Sequence of chain 1.B:
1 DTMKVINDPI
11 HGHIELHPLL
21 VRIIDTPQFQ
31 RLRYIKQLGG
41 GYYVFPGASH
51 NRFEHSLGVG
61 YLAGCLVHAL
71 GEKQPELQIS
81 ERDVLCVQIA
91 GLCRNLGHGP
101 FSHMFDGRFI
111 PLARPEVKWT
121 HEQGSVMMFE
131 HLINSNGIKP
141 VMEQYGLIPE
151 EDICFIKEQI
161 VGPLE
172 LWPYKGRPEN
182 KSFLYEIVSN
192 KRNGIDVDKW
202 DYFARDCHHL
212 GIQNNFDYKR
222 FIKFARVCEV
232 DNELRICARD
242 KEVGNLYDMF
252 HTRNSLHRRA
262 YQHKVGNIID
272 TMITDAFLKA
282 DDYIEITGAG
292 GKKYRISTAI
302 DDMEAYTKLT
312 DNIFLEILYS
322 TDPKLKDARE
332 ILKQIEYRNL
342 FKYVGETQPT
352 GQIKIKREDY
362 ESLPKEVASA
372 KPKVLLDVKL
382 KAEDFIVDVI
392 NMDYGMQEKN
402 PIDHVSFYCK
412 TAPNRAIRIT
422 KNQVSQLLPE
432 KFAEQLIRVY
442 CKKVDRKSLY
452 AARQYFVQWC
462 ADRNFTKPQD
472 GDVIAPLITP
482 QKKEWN

The small molecule below binds the protein below.
Small molecule (SMILES): Nc1nc2c(ncn2[C@H]2C[C@H](O)[C@@H](CO[P](=O)(O)O[P](=O)(O)OP(=O)(O)O)O2)c(=O)[nH]1

Binding-site contacts:
Ligand atom C4' contacts residue DTP1 of chain 1.H at 3.5 Å.
Ligand atom C2 contacts residue ARG339 of chain 1.A at 3.4 Å.
Ligand atom N7 contacts residue TYR43 of chain 1.A at 3.2 Å (h-bond).
Ligand atom O1B contacts residue MG1 of chain 1.P at 1.9 Å.
Ligand atom N1 contacts residue ASP25 of chain 1.D at 2.8 Å (salt-bridge).
Ligand atom O2A contacts residue MG1 of chain 1.P at 2.0 Å.
Ligand atom O2G contacts residue LYS4 of chain 1.D at 2.7 Å (salt-bridge).
Ligand atom O1G contacts residue LYS4 of chain 1.D at 2.6 Å (salt-bridge).
Ligand atom C2 contacts residue ASP25 of chain 1.D at 3.5 Å.
Ligand atom PA contacts residue MG1 of chain 1.P at 3.4 Å.
Ligand atom C4 contacts residue ARG339 of chain 1.A at 3.4 Å.
Ligand atom O5' contacts residue ARG339 of chain 1.A at 3.1 Å (salt-bridge).
Ligand atom O1B contacts residue DTP1 of chain 1.H at 2.7 Å (h-bond).
Ligand atom C6 contacts residue ARG339 of chain 1.A at 3.5 Å.
Ligand atom C5' contacts residue DTP1 of chain 1.H at 3.1 Å.
Ligand atom O6 contacts residue ARG33 of chain 1.D at 3.1 Å (salt-bridge).
Ligand atom O4' contacts residue ARG339 of chain 1.A at 3.3 Å (salt-bridge).
Ligand atom O3B contacts residue MG1 of chain 1.P at 3.5 Å.
Ligand atom O3G contacts residue LYS343 of chain 1.A at 3.0 Å (salt-bridge).
Ligand atom O3G contacts residue LYS411 of chain 1.B at 3.1 Å (salt-bridge).
Ligand atom C1' contacts residue VAL44 of chain 1.A at 3.5 Å (hydrophobic).
Ligand atom C8 contacts residue VAL44 of chain 1.A at 3.2 Å (hydrophobic).
Ligand atom O3' contacts residue DTP1 of chain 1.H at 2.8 Å (h-bond).
Ligand atom PG contacts residue MG1 of chain 1.P at 3.1 Å.
Ligand atom N2 contacts residue ASP25 of chain 1.D at 2.7 Å (salt-bridge).
Ligand atom C3' contacts residue DTP1 of chain 1.H at 3.5 Å.
Ligand atom O2G contacts residue DTP1 of chain 1.H at 3.1 Å (h-bond).
Ligand atom O1A contacts residue ARG339 of chain 1.A at 3.2 Å (salt-bridge).
Ligand atom PB contacts residue MG1 of chain 1.P at 3.1 Å.
Ligand atom O6 contacts residue PHE53 of chain 1.D at 3.4 Å.
Ligand atom O2B contacts residue VAL266 of chain 1.A at 3.2 Å.
Ligand atom PG contacts residue LYS4 of chain 1.D at 3.2 Å.
Ligand atom C8 contacts residue TYR43 of chain 1.A at 3.2 Å (hydrophobic).
Ligand atom O2A contacts residue LYS4 of chain 1.D at 2.9 Å (salt-bridge).
Ligand atom C2' contacts residue VAL5 of chain 1.D at 3.5 Å (hydrophobic).
Ligand atom O2A contacts residue DTP1 of chain 1.H at 2.8 Å (h-bond).
Ligand atom O2G contacts residue MG1 of chain 1.P at 1.8 Å.
Ligand atom O2G contacts residue LYS411 of chain 1.B at 3.1 Å (salt-bridge).
Ligand atom N7 contacts residue ARG33 of chain 1.D at 3.3 Å (salt-bridge).
Ligand atom O6 contacts residue GLN30 of chain 1.D at 3.0 Å (h-bond).

Sequence of chain 1.D:
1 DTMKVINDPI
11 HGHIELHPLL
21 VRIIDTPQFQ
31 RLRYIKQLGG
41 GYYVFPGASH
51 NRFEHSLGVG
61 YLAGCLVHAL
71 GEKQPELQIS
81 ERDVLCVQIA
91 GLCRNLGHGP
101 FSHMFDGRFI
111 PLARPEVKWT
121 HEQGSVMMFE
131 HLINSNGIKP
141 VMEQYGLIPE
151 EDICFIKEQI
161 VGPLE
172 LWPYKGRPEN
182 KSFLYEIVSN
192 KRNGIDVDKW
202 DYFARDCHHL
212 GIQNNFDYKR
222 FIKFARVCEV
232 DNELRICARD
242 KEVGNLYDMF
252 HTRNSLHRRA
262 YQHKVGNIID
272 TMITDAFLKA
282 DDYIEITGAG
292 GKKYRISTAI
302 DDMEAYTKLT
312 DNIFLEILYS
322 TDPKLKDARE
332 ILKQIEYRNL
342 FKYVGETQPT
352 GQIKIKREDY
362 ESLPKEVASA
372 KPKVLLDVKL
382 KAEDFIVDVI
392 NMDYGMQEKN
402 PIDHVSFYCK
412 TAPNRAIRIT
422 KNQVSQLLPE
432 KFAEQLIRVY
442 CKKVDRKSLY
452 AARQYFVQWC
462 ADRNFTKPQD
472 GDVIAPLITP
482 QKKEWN

Sequence of chain 1.A:
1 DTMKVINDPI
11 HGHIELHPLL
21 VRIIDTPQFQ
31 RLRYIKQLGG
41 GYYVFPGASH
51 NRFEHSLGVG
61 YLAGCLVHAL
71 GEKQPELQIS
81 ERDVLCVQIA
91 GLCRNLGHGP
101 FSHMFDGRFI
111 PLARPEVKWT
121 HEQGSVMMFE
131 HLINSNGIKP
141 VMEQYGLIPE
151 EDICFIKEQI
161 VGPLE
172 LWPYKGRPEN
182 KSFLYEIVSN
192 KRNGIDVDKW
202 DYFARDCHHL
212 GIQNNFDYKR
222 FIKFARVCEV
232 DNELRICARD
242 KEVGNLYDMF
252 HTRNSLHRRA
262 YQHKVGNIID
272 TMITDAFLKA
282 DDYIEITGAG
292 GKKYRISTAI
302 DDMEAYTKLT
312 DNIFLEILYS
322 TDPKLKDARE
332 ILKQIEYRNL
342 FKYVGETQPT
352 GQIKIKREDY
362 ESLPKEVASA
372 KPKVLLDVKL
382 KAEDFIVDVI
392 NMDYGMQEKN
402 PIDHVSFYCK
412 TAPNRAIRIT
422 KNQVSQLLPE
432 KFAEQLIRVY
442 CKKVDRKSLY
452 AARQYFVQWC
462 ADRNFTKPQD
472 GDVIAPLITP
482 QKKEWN